Sequence of chain 1.B:
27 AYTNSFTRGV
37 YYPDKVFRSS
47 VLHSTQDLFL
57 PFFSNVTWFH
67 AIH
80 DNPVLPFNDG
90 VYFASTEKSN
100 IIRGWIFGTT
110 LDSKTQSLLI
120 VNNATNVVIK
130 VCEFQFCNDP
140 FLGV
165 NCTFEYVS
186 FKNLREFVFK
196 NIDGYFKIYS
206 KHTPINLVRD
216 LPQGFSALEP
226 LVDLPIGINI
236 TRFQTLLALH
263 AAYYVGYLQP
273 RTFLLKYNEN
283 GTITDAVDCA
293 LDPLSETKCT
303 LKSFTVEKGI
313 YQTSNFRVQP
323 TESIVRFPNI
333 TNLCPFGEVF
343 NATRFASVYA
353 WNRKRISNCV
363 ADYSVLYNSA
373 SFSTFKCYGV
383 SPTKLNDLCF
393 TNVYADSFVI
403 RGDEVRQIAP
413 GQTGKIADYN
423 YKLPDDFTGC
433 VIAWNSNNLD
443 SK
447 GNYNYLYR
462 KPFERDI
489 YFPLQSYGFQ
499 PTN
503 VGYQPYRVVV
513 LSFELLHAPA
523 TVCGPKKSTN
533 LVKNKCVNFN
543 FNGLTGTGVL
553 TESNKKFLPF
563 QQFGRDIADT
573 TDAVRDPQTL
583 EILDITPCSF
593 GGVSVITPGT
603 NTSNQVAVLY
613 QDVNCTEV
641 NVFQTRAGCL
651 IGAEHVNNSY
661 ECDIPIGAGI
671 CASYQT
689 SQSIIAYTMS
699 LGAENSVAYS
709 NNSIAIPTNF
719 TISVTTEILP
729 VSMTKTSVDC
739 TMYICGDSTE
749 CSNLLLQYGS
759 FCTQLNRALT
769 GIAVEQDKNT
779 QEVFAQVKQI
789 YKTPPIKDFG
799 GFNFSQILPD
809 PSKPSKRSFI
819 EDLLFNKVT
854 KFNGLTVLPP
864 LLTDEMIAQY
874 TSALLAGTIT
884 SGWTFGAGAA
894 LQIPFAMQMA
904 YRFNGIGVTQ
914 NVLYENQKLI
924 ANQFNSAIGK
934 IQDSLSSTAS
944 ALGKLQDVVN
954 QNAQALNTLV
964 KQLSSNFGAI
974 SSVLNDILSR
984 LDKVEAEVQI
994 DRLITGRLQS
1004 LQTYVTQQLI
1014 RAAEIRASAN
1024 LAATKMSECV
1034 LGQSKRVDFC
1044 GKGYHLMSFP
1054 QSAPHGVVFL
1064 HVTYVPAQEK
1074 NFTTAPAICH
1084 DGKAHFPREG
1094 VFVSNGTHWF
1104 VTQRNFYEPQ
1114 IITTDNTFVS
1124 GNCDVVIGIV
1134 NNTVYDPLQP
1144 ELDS

The small molecule below binds the protein below.
Small molecule (SMILES): CC(=O)N[C@@H]1[C@@H](O)[C@H](O)[C@@H](CO)O[C@H]1O

Binding-site contacts:
Ligand atom O5 contacts residue ASN343 of chain 1.B at 2.3 Å (h-bond).
Ligand atom C8 contacts residue GLY339 of chain 1.B at 4.3 Å.
Ligand atom C7 contacts residue GLY339 of chain 1.B at 4.0 Å.
Ligand atom C8 contacts residue LEU368 of chain 1.B at 3.7 Å (hydrophobic).
Ligand atom C2 contacts residue ASN343 of chain 1.B at 2.5 Å.
Ligand atom C1 contacts residue ASN343 of chain 1.B at 1.4 Å.
Ligand atom C5 contacts residue ASN343 of chain 1.B at 3.7 Å.
Ligand atom C7 contacts residue ASN343 of chain 1.B at 3.6 Å.
Ligand atom O7 contacts residue GLY339 of chain 1.B at 3.3 Å.
Ligand atom O3 contacts residue VAL367 of chain 1.B at 4.5 Å.
Ligand atom O7 contacts residue ASN343 of chain 1.B at 3.7 Å.
Ligand atom C8 contacts residue PHE342 of chain 1.B at 3.9 Å (hydrophobic).
Ligand atom O7 contacts residue PHE338 of chain 1.B at 4.4 Å.
Ligand atom N2 contacts residue ASN343 of chain 1.B at 3.0 Å (h-bond).
Ligand atom C4 contacts residue ASN343 of chain 1.B at 4.2 Å.
Ligand atom C3 contacts residue ASN343 of chain 1.B at 3.8 Å.
Ligand atom C8 contacts residue PHE338 of chain 1.B at 4.1 Å (hydrophobic).